This small molecule binds to this protein.
Small molecule (SMILES): Cc1cn([C@H]2C[C@H](O[P](=O)(O)OC[C@H]3O[C@@H](n4cc(C)c(=O)[nH]c4=O)C[C@@H]3O)[C@@H](CO[P](=O)(O)O[C@H]3C[C@H](n4ccc(=O)[nH]c4=O)O[C@@H]3COP(=O)=O)O2)c(=O)[nH]c1=O

Binding-site contacts:
Ligand atom C4 contacts residue GLY98 of chain 2.A at 3.2 Å.
Ligand atom C1' contacts residue PHE333 of chain 2.A at 3.1 Å (hydrophobic).
Ligand atom O2 contacts residue PRO334 of chain 2.A at 3.8 Å.
Ligand atom C4 contacts residue PRO334 of chain 2.A at 3.6 Å (hydrophobic).
Ligand atom C6 contacts residue GLY98 of chain 2.A at 4.1 Å.
Ligand atom N1 contacts residue LEU328 of chain 2.A at 3.8 Å.
Ligand atom O4' contacts residue GLN252 of chain 2.A at 3.9 Å.
Ligand atom O5' contacts residue LEU328 of chain 2.A at 3.6 Å.
Ligand atom C5' contacts residue PHE333 of chain 2.A at 3.2 Å (hydrophobic).
Ligand atom P contacts residue PHE333 of chain 2.A at 3.8 Å.
Ligand atom OP1 contacts residue ARG391 of chain 2.A at 3.8 Å.
Ligand atom C2' contacts residue LEU328 of chain 2.A at 3.7 Å (hydrophobic).
Ligand atom C2 contacts residue LEU328 of chain 2.A at 3.0 Å (hydrophobic).
Ligand atom OP1 contacts residue GLN252 of chain 2.A at 3.7 Å.
Ligand atom OP2 contacts residue PHE333 of chain 2.A at 3.3 Å.
Ligand atom O4 contacts residue PRO334 of chain 2.A at 3.7 Å.
Ligand atom OP2 contacts residue GLN252 of chain 2.A at 4.1 Å.
Ligand atom O4' contacts residue LEU328 of chain 2.A at 3.0 Å.
Ligand atom C4' contacts residue LEU328 of chain 2.A at 4.1 Å (hydrophobic).
Ligand atom N3 contacts residue LEU328 of chain 2.A at 3.9 Å.
Ligand atom N3 contacts residue PRO334 of chain 2.A at 3.5 Å.
Ligand atom C2 contacts residue PRO334 of chain 2.A at 3.7 Å (hydrophobic).
Ligand atom OP2 contacts residue GLU102 of chain 2.A at 3.5 Å (salt-bridge).
Ligand atom C2' contacts residue PHE333 of chain 2.A at 2.9 Å (hydrophobic).
Ligand atom OP2 contacts residue ARG391 of chain 2.A at 3.9 Å.
Ligand atom O4 contacts residue ALA259 of chain 2.A at 3.2 Å.
Ligand atom O3' contacts residue PHE333 of chain 2.A at 3.5 Å.
Ligand atom C7 contacts residue TYR336 of chain 2.A at 3.6 Å (hydrophobic).
Ligand atom O5' contacts residue GLN252 of chain 2.A at 3.1 Å (h-bond).
Ligand atom O4 contacts residue GLY98 of chain 2.A at 2.8 Å (h-bond).
Ligand atom O5' contacts residue PHE333 of chain 2.A at 3.8 Å.
Ligand atom C1' contacts residue LEU328 of chain 2.A at 3.9 Å (hydrophobic).
Ligand atom O4' contacts residue PRO334 of chain 2.A at 4.0 Å.
Ligand atom C4' contacts residue GLN252 of chain 2.A at 3.5 Å.
Ligand atom C3' contacts residue PHE333 of chain 2.A at 3.8 Å (hydrophobic).
Ligand atom N1 contacts residue PHE333 of chain 2.A at 3.8 Å.
Ligand atom O2 contacts residue LEU328 of chain 2.A at 2.2 Å.
Ligand atom C5' contacts residue GLN252 of chain 2.A at 3.4 Å.
Ligand atom C6 contacts residue PHE333 of chain 2.A at 3.7 Å (hydrophobic).
Ligand atom C5 contacts residue GLY98 of chain 2.A at 2.9 Å.

Sequence of chain 2.A:
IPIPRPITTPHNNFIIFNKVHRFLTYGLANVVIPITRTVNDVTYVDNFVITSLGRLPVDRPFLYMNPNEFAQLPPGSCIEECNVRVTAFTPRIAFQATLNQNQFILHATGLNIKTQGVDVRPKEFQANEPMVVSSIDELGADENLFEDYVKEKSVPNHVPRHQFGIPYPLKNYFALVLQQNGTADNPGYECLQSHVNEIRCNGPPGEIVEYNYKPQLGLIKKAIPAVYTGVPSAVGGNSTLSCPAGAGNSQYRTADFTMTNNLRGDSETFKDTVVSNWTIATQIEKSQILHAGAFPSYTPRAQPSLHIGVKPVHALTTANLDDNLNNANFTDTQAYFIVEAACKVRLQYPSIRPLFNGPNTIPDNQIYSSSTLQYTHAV